Sequence of chain 1.A:
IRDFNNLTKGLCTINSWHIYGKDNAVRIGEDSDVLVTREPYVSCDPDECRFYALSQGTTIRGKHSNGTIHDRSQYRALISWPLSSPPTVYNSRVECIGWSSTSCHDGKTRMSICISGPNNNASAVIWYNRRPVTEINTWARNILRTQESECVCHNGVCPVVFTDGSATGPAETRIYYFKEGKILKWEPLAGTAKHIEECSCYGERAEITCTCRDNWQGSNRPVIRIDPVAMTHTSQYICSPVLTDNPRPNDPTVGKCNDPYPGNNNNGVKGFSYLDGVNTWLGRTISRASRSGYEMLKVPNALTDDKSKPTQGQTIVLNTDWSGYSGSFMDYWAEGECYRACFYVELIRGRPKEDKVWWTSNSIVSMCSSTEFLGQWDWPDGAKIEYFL

Binding-site contacts:
Ligand atom O6 contacts residue ASN155 of chain 1.A at 3.7 Å.
Ligand atom C3 contacts residue ASN155 of chain 1.A at 3.8 Å.
Ligand atom O7 contacts residue ASN6 of chain 1.A at 2.7 Å (h-bond).
Ligand atom C5 contacts residue ASN6 of chain 1.A at 3.7 Å.
Ligand atom C6 contacts residue ASN155 of chain 1.A at 4.0 Å.
Ligand atom C4 contacts residue ASN155 of chain 1.A at 4.3 Å.
Ligand atom C8 contacts residue ASN6 of chain 1.A at 4.4 Å.
Ligand atom C8 contacts residue PHE4 of chain 1.A at 3.0 Å (hydrophobic).
Ligand atom C7 contacts residue ASP3 of chain 1.A at 4.3 Å.
Ligand atom C7 contacts residue ASN6 of chain 1.A at 3.1 Å.
Ligand atom N2 contacts residue ASN6 of chain 1.A at 3.0 Å (h-bond).
Ligand atom N2 contacts residue ASN155 of chain 1.A at 4.4 Å.
Ligand atom C3 contacts residue ASN6 of chain 1.A at 3.8 Å.
Ligand atom C1 contacts residue ASN155 of chain 1.A at 3.5 Å.
Ligand atom C8 contacts residue ASP3 of chain 1.A at 3.3 Å.
Ligand atom N2 contacts residue PHE4 of chain 1.A at 4.0 Å.
Ligand atom C1 contacts residue ASN6 of chain 1.A at 1.6 Å.
Ligand atom O6 contacts residue ASN6 of chain 1.A at 4.3 Å.
Ligand atom C5 contacts residue ASN155 of chain 1.A at 3.6 Å.
Ligand atom O5 contacts residue ASN6 of chain 1.A at 2.4 Å (h-bond).
Ligand atom N2 contacts residue ASP3 of chain 1.A at 4.2 Å.
Ligand atom C7 contacts residue PHE4 of chain 1.A at 3.5 Å (hydrophobic).
Ligand atom C2 contacts residue ASN155 of chain 1.A at 4.2 Å.
Ligand atom O5 contacts residue ASN155 of chain 1.A at 4.1 Å.
Ligand atom O7 contacts residue PHE4 of chain 1.A at 4.2 Å.
Ligand atom O6 contacts residue HIS154 of chain 1.A at 4.5 Å.
Ligand atom C2 contacts residue ASN6 of chain 1.A at 2.5 Å.
Ligand atom C4 contacts residue ASN6 of chain 1.A at 4.3 Å.

A protein and the small-molecule ligand that binds it are described below.
Small molecule (SMILES): CC(=O)N[C@@H]1[C@@H](O)[C@H](O)[C@@H](CO)O[C@H]1O